A protein and the small-molecule ligand that binds it are described below.
Small molecule (SMILES): Oc1cc(Cl)ccc1Oc1ccccc1

Binding-site contacts:
Ligand atom CAH contacts residue PHE230 of chain 1.A at 3.8 Å (hydrophobic).
Ligand atom CAI contacts residue SER223 of chain 1.A at 4.1 Å.
Ligand atom CAD contacts residue PHE122 of chain 1.A at 3.8 Å (hydrophobic).
Ligand atom CAD contacts residue ALA123 of chain 1.A at 4.1 Å (hydrophobic).
Ligand atom CL1 contacts residue TYR173 of chain 1.A at 3.6 Å.
Ligand atom CAE contacts residue LEU128 of chain 1.A at 3.6 Å (hydrophobic).
Ligand atom CAJ contacts residue TYR173 of chain 1.A at 3.9 Å (hydrophobic).
Ligand atom CAH contacts residue NAP1 of chain 1.I at 3.3 Å.
Ligand atom CAF contacts residue SER223 of chain 1.A at 3.4 Å.
Ligand atom CAH contacts residue VAL227 of chain 1.A at 3.8 Å (hydrophobic).
Ligand atom CAC contacts residue MET186 of chain 1.A at 3.8 Å (hydrophobic).
Ligand atom CAD contacts residue ALA121 of chain 1.A at 3.6 Å (hydrophobic).
Ligand atom OAA contacts residue LYS190 of chain 1.A at 4.0 Å.
Ligand atom CAI contacts residue NAP1 of chain 1.I at 3.4 Å.
Ligand atom CAF contacts residue ALA121 of chain 1.A at 3.9 Å (hydrophobic).
Ligand atom CAJ contacts residue NAP1 of chain 1.I at 3.6 Å.
Ligand atom OAA contacts residue TYR183 of chain 1.A at 2.4 Å (h-bond).
Ligand atom CAM contacts residue TYR183 of chain 1.A at 3.5 Å (hydrophobic).
Ligand atom OAK contacts residue SER223 of chain 1.A at 3.6 Å.
Ligand atom CAJ contacts residue TYR183 of chain 1.A at 3.3 Å (hydrophobic).
Ligand atom CAC contacts residue LEU128 of chain 1.A at 4.0 Å (hydrophobic).
Ligand atom CL1 contacts residue NAP1 of chain 1.I at 3.6 Å.
Ligand atom CAG contacts residue SER223 of chain 1.A at 4.0 Å.
Ligand atom CAG contacts residue VAL227 of chain 1.A at 3.8 Å (hydrophobic).
Ligand atom CAH contacts residue ALA224 of chain 1.A at 3.7 Å (hydrophobic).
Ligand atom CAC contacts residue ALA123 of chain 1.A at 3.7 Å (hydrophobic).
Ligand atom OAK contacts residue NAP1 of chain 1.I at 3.2 Å (h-bond).
Ligand atom CAC contacts residue PHE122 of chain 1.A at 4.1 Å (hydrophobic).
Ligand atom CAM contacts residue NAP1 of chain 1.I at 3.6 Å.
Ligand atom CL1 contacts residue PHE230 of chain 1.A at 3.7 Å.
Ligand atom CAI contacts residue VAL227 of chain 1.A at 4.0 Å (hydrophobic).
Ligand atom CAN contacts residue SER223 of chain 1.A at 3.5 Å.
Ligand atom CAD contacts residue SER223 of chain 1.A at 4.1 Å.
Ligand atom CAL contacts residue VAL227 of chain 1.A at 4.1 Å (hydrophobic).
Ligand atom CAN contacts residue NAP1 of chain 1.I at 3.7 Å.
Ligand atom CAO contacts residue NAP1 of chain 1.I at 3.5 Å.
Ligand atom CAF contacts residue NAP1 of chain 1.I at 3.8 Å.
Ligand atom CAI contacts residue ALA224 of chain 1.A at 3.6 Å (hydrophobic).
Ligand atom OAA contacts residue NAP1 of chain 1.I at 2.7 Å (h-bond).
Ligand atom CAL contacts residue NAP1 of chain 1.I at 3.4 Å.

Sequence of chain 1.A:
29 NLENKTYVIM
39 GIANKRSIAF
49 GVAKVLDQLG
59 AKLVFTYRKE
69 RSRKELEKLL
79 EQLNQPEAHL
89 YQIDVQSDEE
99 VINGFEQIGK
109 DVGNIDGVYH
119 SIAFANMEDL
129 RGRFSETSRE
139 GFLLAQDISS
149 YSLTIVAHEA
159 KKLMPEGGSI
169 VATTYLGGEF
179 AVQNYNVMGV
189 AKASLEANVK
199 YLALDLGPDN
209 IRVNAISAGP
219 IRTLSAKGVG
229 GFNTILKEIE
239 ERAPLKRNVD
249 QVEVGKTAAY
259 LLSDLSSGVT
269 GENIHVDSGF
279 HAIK